This small molecule binds to this protein.
Small molecule (SMILES): CC(=O)N[C@@H]1[C@@H](O)[C@H](O)[C@@H](CO)O[C@H]1O

Sequence of chain 1.C:
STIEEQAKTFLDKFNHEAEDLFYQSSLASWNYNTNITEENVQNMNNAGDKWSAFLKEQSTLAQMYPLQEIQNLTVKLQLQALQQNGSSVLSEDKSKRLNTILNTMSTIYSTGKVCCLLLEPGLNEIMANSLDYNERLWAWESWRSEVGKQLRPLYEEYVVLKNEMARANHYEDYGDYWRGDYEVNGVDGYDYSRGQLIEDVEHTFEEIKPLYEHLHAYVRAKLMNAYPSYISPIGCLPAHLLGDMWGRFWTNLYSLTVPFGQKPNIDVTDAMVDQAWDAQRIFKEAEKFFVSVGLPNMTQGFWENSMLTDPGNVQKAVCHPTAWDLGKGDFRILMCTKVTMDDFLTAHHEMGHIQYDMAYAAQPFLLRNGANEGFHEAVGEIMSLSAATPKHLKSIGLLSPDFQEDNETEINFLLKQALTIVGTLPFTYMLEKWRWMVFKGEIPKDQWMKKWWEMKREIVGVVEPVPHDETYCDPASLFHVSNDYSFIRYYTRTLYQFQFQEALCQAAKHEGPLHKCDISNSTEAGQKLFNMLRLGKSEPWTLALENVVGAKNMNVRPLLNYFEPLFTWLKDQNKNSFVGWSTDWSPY

Binding-site contacts:
Ligand atom C7 contacts residue ASN35 of chain 1.C at 3.3 Å.
Ligand atom N2 contacts residue ASN35 of chain 1.C at 2.9 Å (h-bond).
Ligand atom C5 contacts residue ASN35 of chain 1.C at 3.7 Å.
Ligand atom C8 contacts residue GLN322 of chain 1.C at 3.3 Å.
Ligand atom C1 contacts residue ASN35 of chain 1.C at 1.5 Å.
Ligand atom O7 contacts residue ASN35 of chain 1.C at 3.4 Å (h-bond).
Ligand atom C6 contacts residue THR37 of chain 1.C at 4.4 Å.
Ligand atom O5 contacts residue THR37 of chain 1.C at 4.3 Å.
Ligand atom C8 contacts residue ASN35 of chain 1.C at 4.5 Å.
Ligand atom C7 contacts residue GLN322 of chain 1.C at 4.1 Å.
Ligand atom O5 contacts residue ASN35 of chain 1.C at 2.4 Å (h-bond).
Ligand atom C2 contacts residue ASN35 of chain 1.C at 2.5 Å.
Ligand atom O5 contacts residue ASN40 of chain 1.C at 4.1 Å.
Ligand atom O7 contacts residue GLN322 of chain 1.C at 4.5 Å.
Ligand atom O6 contacts residue GLU39 of chain 1.C at 4.3 Å.
Ligand atom O6 contacts residue THR37 of chain 1.C at 3.7 Å.
Ligand atom C3 contacts residue ASN35 of chain 1.C at 3.8 Å.
Ligand atom C4 contacts residue ASN35 of chain 1.C at 4.3 Å.